Binding-site contacts:
Ligand atom C3 contacts residue TYR157 of chain 32.B at 3.5 Å (hydrophobic).
Ligand atom C8 contacts residue ILE108 of chain 32.B at 3.8 Å (hydrophobic).
Ligand atom C10 contacts residue TYR157 of chain 32.B at 3.6 Å (hydrophobic).
Ligand atom C9 contacts residue TYR157 of chain 32.B at 3.8 Å (hydrophobic).
Ligand atom C20 contacts residue TYR110 of chain 32.B at 3.5 Å (hydrophobic).
Ligand atom C11 contacts residue VAL194 of chain 32.B at 3.7 Å (hydrophobic).
Ligand atom O24 contacts residue PHE236 of chain 32.B at 3.7 Å.
Ligand atom C21 contacts residue PHE236 of chain 32.B at 3.4 Å (hydrophobic).
Ligand atom C3 contacts residue PRO179 of chain 32.B at 3.7 Å (hydrophobic).
Ligand atom C19 contacts residue PHE236 of chain 32.B at 3.5 Å (hydrophobic).
Ligand atom O25 contacts residue TYR110 of chain 32.B at 3.0 Å.
Ligand atom C27 contacts residue THR109 of chain 32.B at 3.5 Å.
Ligand atom C8 contacts residue PHE132 of chain 32.B at 3.4 Å (hydrophobic).
Ligand atom N3 contacts residue ILE192 of chain 32.B at 3.8 Å.
Ligand atom C3 contacts residue ALA24 of chain 32.D at 3.7 Å (hydrophobic).
Ligand atom C4 contacts residue TYR157 of chain 32.B at 3.4 Å (hydrophobic).
Ligand atom C1 contacts residue PRO179 of chain 32.B at 3.9 Å (hydrophobic).
Ligand atom C9 contacts residue ILE108 of chain 32.B at 3.5 Å (hydrophobic).
Ligand atom C19 contacts residue TYR110 of chain 32.B at 3.7 Å (hydrophobic).
Ligand atom C14 contacts residue PHE236 of chain 32.B at 3.9 Å (hydrophobic).
Ligand atom C11 contacts residue TYR157 of chain 32.B at 3.6 Å (hydrophobic).
Ligand atom C12 contacts residue PHE236 of chain 32.B at 3.8 Å (hydrophobic).
Ligand atom C22 contacts residue TYR203 of chain 32.B at 3.5 Å (hydrophobic).
Ligand atom O24 contacts residue TYR110 of chain 32.B at 3.9 Å.
Ligand atom C13 contacts residue VAL197 of chain 32.B at 3.6 Å (hydrophobic).
Ligand atom C4 contacts residue ALA24 of chain 32.D at 3.8 Å (hydrophobic).
Ligand atom C23 contacts residue PHE236 of chain 32.B at 3.5 Å (hydrophobic).
Ligand atom C1 contacts residue ILE181 of chain 32.B at 3.4 Å (hydrophobic).
Ligand atom N4 contacts residue LEU239 of chain 32.B at 3.8 Å.
Ligand atom C26 contacts residue THR109 of chain 32.B at 3.7 Å.
Ligand atom C23 contacts residue TYR110 of chain 32.B at 3.3 Å (hydrophobic).
Ligand atom C10 contacts residue VAL194 of chain 32.B at 3.7 Å (hydrophobic).
Ligand atom N6 contacts residue VAL194 of chain 32.B at 3.7 Å.
Ligand atom C7 contacts residue PHE132 of chain 32.B at 3.6 Å (hydrophobic).
Ligand atom C14 contacts residue VAL197 of chain 32.B at 3.6 Å (hydrophobic).
Ligand atom N4 contacts residue ILE192 of chain 32.B at 3.6 Å.
Ligand atom C20 contacts residue PHE236 of chain 32.B at 3.2 Å (hydrophobic).
Ligand atom C1 contacts residue ILE155 of chain 32.B at 3.7 Å (hydrophobic).
Ligand atom C21 contacts residue TYR203 of chain 32.B at 3.8 Å (hydrophobic).
Ligand atom C22 contacts residue PHE236 of chain 32.B at 3.9 Å (hydrophobic).

The protein below binds the small molecule below.
Small molecule (SMILES): CCOC(=O)c1ccc(OCCCCC2CCN(c3ccc(C)nn3)CC2)cc1

Sequence of chain 32.D:
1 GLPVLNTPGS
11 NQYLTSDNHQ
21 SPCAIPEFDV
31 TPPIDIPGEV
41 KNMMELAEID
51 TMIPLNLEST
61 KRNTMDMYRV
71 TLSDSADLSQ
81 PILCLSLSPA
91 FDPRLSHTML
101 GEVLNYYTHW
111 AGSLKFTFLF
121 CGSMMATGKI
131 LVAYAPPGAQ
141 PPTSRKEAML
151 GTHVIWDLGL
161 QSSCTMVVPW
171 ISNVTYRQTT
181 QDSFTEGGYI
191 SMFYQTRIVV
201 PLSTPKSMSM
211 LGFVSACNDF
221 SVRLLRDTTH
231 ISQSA

Sequence of chain 32.B:
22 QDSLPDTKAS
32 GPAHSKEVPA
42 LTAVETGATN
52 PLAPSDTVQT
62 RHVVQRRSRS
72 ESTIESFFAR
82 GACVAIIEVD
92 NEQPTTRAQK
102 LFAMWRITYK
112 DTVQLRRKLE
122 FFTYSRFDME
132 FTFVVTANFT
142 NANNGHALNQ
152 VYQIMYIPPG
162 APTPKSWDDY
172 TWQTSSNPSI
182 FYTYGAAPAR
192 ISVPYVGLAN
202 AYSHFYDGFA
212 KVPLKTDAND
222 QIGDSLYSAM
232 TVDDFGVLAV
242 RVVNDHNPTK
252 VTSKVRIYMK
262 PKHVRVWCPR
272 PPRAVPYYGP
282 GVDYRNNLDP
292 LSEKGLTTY

Sequence of chain 33.D:
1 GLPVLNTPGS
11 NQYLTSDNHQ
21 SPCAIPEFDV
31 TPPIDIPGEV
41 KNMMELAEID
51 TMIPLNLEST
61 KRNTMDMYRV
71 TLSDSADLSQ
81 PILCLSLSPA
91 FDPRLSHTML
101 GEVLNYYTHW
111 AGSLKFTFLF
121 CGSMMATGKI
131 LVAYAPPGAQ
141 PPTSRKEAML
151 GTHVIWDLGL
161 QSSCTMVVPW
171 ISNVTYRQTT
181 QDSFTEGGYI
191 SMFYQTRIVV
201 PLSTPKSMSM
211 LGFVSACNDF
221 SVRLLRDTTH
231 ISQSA